This small molecule binds to this protein.
Small molecule (SMILES): Nc1nc2c(ncn2[C@@H]2O[C@H](CO[P](=O)(O)O[P](=O)(O)OP(O)(O)=S)[C@@H](O)[C@H]2O)c(=O)[nH]1

Sequence of chain 1.D:
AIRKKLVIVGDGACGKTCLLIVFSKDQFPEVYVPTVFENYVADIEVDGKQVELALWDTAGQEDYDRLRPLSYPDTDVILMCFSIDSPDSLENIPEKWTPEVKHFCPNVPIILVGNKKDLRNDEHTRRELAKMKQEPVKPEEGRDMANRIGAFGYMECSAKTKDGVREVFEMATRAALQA

Binding-site contacts:
Ligand atom N2 contacts residue LEU122 of chain 1.D at 3.4 Å.
Ligand atom O2G contacts residue THR20 of chain 1.D at 3.4 Å (h-bond).
Ligand atom O6 contacts residue ALA162 of chain 1.D at 3.2 Å (h-bond).
Ligand atom O1A contacts residue GLY18 of chain 1.D at 3.1 Å.
Ligand atom PG contacts residue MG1 of chain 1.G at 3.4 Å.
Ligand atom O1A contacts residue CYS21 of chain 1.D at 2.8 Å (h-bond).
Ligand atom N1 contacts residue LYS119 of chain 1.D at 3.4 Å.
Ligand atom O1B contacts residue CYS17 of chain 1.D at 3.4 Å (h-bond).
Ligand atom C5' contacts residue TYR35 of chain 1.D at 3.5 Å (hydrophobic).
Ligand atom PB contacts residue LYS19 of chain 1.D at 3.4 Å.
Ligand atom O3A contacts residue ALA16 of chain 1.D at 3.4 Å.
Ligand atom O1B contacts residue LYS19 of chain 1.D at 2.6 Å (salt-bridge).
Ligand atom C6 contacts residue LYS119 of chain 1.D at 3.2 Å.
Ligand atom O3B contacts residue TYR35 of chain 1.D at 3.3 Å (h-bond).
Ligand atom O3' contacts residue TYR35 of chain 1.D at 3.5 Å.
Ligand atom O2' contacts residue PHE31 of chain 1.D at 3.7 Å.
Ligand atom S1G contacts residue TYR35 of chain 1.D at 3.0 Å (h-bond).
Ligand atom O2G contacts residue MG1 of chain 1.G at 2.2 Å.
Ligand atom N2 contacts residue ASP121 of chain 1.D at 3.1 Å (salt-bridge).
Ligand atom O3B contacts residue ALA16 of chain 1.D at 2.9 Å (h-bond).
Ligand atom O3G contacts residue LYS19 of chain 1.D at 2.6 Å (salt-bridge).
Ligand atom O2B contacts residue THR20 of chain 1.D at 2.5 Å (h-bond).
Ligand atom O3G contacts residue GLY63 of chain 1.D at 3.0 Å (h-bond).
Ligand atom O4' contacts residue LYS119 of chain 1.D at 3.2 Å (salt-bridge).
Ligand atom O3G contacts residue MG1 of chain 1.G at 3.6 Å.
Ligand atom O1A contacts residue THR20 of chain 1.D at 3.1 Å (h-bond).
Ligand atom O1A contacts residue LYS19 of chain 1.D at 3.2 Å (salt-bridge).
Ligand atom O2A contacts residue TYR35 of chain 1.D at 3.1 Å.
Ligand atom O1B contacts residue GLY18 of chain 1.D at 3.0 Å (h-bond).
Ligand atom O6 contacts residue LYS119 of chain 1.D at 3.5 Å.
Ligand atom O6 contacts residue LYS163 of chain 1.D at 3.6 Å (salt-bridge).
Ligand atom O2B contacts residue MG1 of chain 1.G at 2.3 Å.
Ligand atom O2B contacts residue LYS19 of chain 1.D at 3.5 Å (salt-bridge).
Ligand atom O2G contacts residue THR38 of chain 1.D at 2.7 Å (h-bond).
Ligand atom C5 contacts residue LYS119 of chain 1.D at 3.5 Å.
Ligand atom C8 contacts residue CYS21 of chain 1.D at 3.5 Å (hydrophobic).
Ligand atom N1 contacts residue ASP121 of chain 1.D at 2.8 Å (salt-bridge).
Ligand atom PB contacts residue MG1 of chain 1.G at 3.5 Å.
Ligand atom C2 contacts residue ASP121 of chain 1.D at 3.6 Å.
Ligand atom O3A contacts residue GLY18 of chain 1.D at 3.3 Å (h-bond).